Binding-site contacts:
Ligand atom C11 contacts residue TYR200 of chain 1.F at 3.7 Å (hydrophobic).
Ligand atom N13 contacts residue TYR200 of chain 1.F at 3.6 Å.
Ligand atom C23 contacts residue TRP151 of chain 1.F at 3.6 Å (hydrophobic).
Ligand atom N15 contacts residue TYR200 of chain 1.F at 3.6 Å.
Ligand atom C10 contacts residue TYR200 of chain 1.F at 3.8 Å (hydrophobic).
Ligand atom C08 contacts residue TRP61 of chain 1.G at 3.4 Å (hydrophobic).
Ligand atom C06 contacts residue VAL191 of chain 1.F at 3.9 Å (hydrophobic).
Ligand atom C17 contacts residue MET122 of chain 1.G at 3.5 Å (hydrophobic).
Ligand atom C07 contacts residue TYR172 of chain 1.G at 3.7 Å (hydrophobic).
Ligand atom C12 contacts residue TRP151 of chain 1.F at 3.8 Å (hydrophobic).
Ligand atom O21 contacts residue LEU120 of chain 1.G at 3.9 Å.
Ligand atom N15 contacts residue SER150 of chain 1.F at 3.2 Å (h-bond).
Ligand atom C02 contacts residue LYS147 of chain 1.F at 3.5 Å.
Ligand atom C04 contacts residue TYR97 of chain 1.F at 3.8 Å (hydrophobic).
Ligand atom C17 contacts residue TRP151 of chain 1.F at 3.5 Å (hydrophobic).
Ligand atom C08 contacts residue TYR172 of chain 1.G at 3.7 Å (hydrophobic).
Ligand atom O21 contacts residue ARG112 of chain 1.G at 3.8 Å.
Ligand atom C02 contacts residue ASN189 of chain 1.F at 3.6 Å.
Ligand atom C22 contacts residue TYR121 of chain 1.G at 3.8 Å (hydrophobic).
Ligand atom C02 contacts residue VAL191 of chain 1.F at 2.8 Å (hydrophobic).
Ligand atom C24 contacts residue MET122 of chain 1.G at 3.6 Å (hydrophobic).
Ligand atom C06 contacts residue TRP61 of chain 1.G at 3.7 Å (hydrophobic).
Ligand atom C03 contacts residue VAL191 of chain 1.F at 3.6 Å (hydrophobic).
Ligand atom C22 contacts residue LEU120 of chain 1.G at 3.3 Å (hydrophobic).
Ligand atom C04 contacts residue VAL191 of chain 1.F at 3.6 Å (hydrophobic).
Ligand atom C12 contacts residue MET122 of chain 1.G at 3.9 Å (hydrophobic).
Ligand atom N15 contacts residue TYR97 of chain 1.F at 2.6 Å (h-bond).
Ligand atom C12 contacts residue TYR200 of chain 1.F at 3.6 Å (hydrophobic).
Ligand atom C17 contacts residue TYR200 of chain 1.F at 3.7 Å (hydrophobic).
Ligand atom C01 contacts residue ASN189 of chain 1.F at 3.1 Å.
Ligand atom C14 contacts residue TYR200 of chain 1.F at 3.5 Å (hydrophobic).
Ligand atom C18 contacts residue TYR200 of chain 1.F at 3.0 Å (hydrophobic).
Ligand atom C24 contacts residue TRP151 of chain 1.F at 3.0 Å (hydrophobic).
Ligand atom C22 contacts residue LEU110 of chain 1.G at 3.9 Å (hydrophobic).
Ligand atom C19 contacts residue TYR200 of chain 1.F at 3.8 Å (hydrophobic).
Ligand atom C22 contacts residue MET122 of chain 1.G at 3.3 Å (hydrophobic).
Ligand atom N16 contacts residue TYR200 of chain 1.F at 3.6 Å.
Ligand atom N13 contacts residue TRP151 of chain 1.F at 3.1 Å (h-bond).
Ligand atom C01 contacts residue VAL191 of chain 1.F at 3.4 Å (hydrophobic).
Ligand atom C11 contacts residue MET122 of chain 1.G at 3.9 Å (hydrophobic).

Sequence of chain 1.F:
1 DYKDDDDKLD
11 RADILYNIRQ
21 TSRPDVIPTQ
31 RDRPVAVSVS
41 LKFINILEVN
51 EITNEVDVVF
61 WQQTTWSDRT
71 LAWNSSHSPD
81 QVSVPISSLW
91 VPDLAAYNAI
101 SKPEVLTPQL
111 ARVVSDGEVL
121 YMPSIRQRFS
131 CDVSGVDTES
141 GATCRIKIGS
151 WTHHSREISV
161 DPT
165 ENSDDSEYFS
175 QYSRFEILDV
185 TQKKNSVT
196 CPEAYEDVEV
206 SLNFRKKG

Sequence of chain 1.G:
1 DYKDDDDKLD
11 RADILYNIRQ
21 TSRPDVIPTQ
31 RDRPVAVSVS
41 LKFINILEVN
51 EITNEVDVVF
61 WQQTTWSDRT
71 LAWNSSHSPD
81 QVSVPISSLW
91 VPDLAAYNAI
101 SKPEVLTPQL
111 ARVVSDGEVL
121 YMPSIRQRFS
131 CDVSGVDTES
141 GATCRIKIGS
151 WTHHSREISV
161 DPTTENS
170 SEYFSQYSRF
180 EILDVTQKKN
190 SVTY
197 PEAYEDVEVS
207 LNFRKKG

The protein below binds the small molecule below.
Small molecule (SMILES): CCCCCCCCNc1cc(-c2ccc(OC)cc2)nc(N)n1